The small molecule below binds the protein below.
Small molecule (SMILES): Cc1cc2c3c(c1C)C(C)(C)C[C@@H](O)N3c1c(nc(O)[nH]c1=O)N2C[C@H](O)[C@H](O)[C@H](O)COP(=O)(O)O

Sequence of chain 1.A:
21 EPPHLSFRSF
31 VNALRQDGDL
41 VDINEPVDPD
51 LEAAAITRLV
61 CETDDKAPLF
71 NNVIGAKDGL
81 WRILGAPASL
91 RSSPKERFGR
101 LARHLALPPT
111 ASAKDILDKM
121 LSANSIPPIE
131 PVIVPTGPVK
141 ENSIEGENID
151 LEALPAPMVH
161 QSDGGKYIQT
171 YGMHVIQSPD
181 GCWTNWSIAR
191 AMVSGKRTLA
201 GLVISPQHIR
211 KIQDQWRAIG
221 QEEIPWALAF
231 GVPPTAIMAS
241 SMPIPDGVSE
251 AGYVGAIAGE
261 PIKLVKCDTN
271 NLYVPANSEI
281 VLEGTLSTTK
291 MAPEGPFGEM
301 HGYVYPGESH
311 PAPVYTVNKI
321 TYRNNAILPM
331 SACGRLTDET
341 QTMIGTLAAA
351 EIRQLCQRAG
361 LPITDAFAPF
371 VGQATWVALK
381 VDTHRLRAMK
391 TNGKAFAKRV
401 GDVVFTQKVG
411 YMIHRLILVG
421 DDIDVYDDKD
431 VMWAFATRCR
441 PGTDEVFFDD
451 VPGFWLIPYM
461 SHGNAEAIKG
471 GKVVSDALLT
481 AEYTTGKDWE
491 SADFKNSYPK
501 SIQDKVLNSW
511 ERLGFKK

Binding-site contacts:
Ligand atom P1 contacts residue HIS208 of chain 1.A at 3.6 Å.
Ligand atom O7 contacts residue SER240 of chain 1.A at 3.5 Å (h-bond).
Ligand atom O7 contacts residue SER187 of chain 1.A at 3.2 Å.
Ligand atom C19 contacts residue ILE188 of chain 1.A at 3.4 Å (hydrophobic).
Ligand atom O1 contacts residue GLN207 of chain 1.A at 3.0 Å (h-bond).
Ligand atom O9 contacts residue MN1 of chain 1.G at 2.2 Å.
Ligand atom N2 contacts residue ILE188 of chain 1.A at 3.4 Å (h-bond).
Ligand atom O9 contacts residue K1 of chain 1.F at 2.8 Å.
Ligand atom N4 contacts residue ILE188 of chain 1.A at 3.5 Å (h-bond).
Ligand atom P1 contacts residue K1 of chain 1.F at 3.4 Å.
Ligand atom O5 contacts residue GLN207 of chain 1.A at 2.9 Å (h-bond).
Ligand atom O4 contacts residue ILE188 of chain 1.A at 2.8 Å (h-bond).
Ligand atom C16 contacts residue THR170 of chain 1.A at 3.6 Å.
Ligand atom C4 contacts residue ILE188 of chain 1.A at 3.4 Å (hydrophobic).
Ligand atom C21 contacts residue SER240 of chain 1.A at 3.5 Å.
Ligand atom O10 contacts residue LYS408 of chain 1.A at 2.7 Å (salt-bridge).
Ligand atom O10 contacts residue HIS208 of chain 1.A at 3.5 Å (h-bond).
Ligand atom N1 contacts residue ALA189 of chain 1.A at 3.6 Å.
Ligand atom C6 contacts residue ILE344 of chain 1.A at 3.4 Å (hydrophobic).
Ligand atom O6 contacts residue PRO243 of chain 1.A at 3.2 Å (h-bond).
Ligand atom N2 contacts residue GLN207 of chain 1.A at 3.3 Å (h-bond).
Ligand atom O9 contacts residue GLU250 of chain 1.A at 3.1 Å (salt-bridge).
Ligand atom C10 contacts residue ILE344 of chain 1.A at 3.4 Å (hydrophobic).
Ligand atom O3 contacts residue ARG190 of chain 1.A at 2.8 Å (salt-bridge).
Ligand atom O6 contacts residue MET242 of chain 1.A at 3.1 Å.
Ligand atom O10 contacts residue PRO243 of chain 1.A at 3.5 Å.
Ligand atom O2 contacts residue GLU299 of chain 1.A at 2.5 Å (salt-bridge).
Ligand atom O7 contacts residue K1 of chain 1.F at 3.0 Å.
Ligand atom C2 contacts residue ARG190 of chain 1.A at 3.4 Å.
Ligand atom O9 contacts residue HIS208 of chain 1.A at 3.2 Å (h-bond).
Ligand atom C1 contacts residue GLN207 of chain 1.A at 3.5 Å.
Ligand atom C11 contacts residue GLU299 of chain 1.A at 3.3 Å.
Ligand atom C2 contacts residue ALA189 of chain 1.A at 3.5 Å (hydrophobic).
Ligand atom C15 contacts residue THR170 of chain 1.A at 3.4 Å.
Ligand atom P1 contacts residue MN1 of chain 1.G at 3.4 Å.
Ligand atom C14 contacts residue SER241 of chain 1.A at 3.3 Å.
Ligand atom O8 contacts residue HIS208 of chain 1.A at 2.8 Å (h-bond).
Ligand atom O9 contacts residue ASN185 of chain 1.A at 2.9 Å (h-bond).
Ligand atom O4 contacts residue SER240 of chain 1.A at 3.5 Å (h-bond).
Ligand atom C17 contacts residue THR170 of chain 1.A at 3.5 Å.